Sequence of chain 3.A:
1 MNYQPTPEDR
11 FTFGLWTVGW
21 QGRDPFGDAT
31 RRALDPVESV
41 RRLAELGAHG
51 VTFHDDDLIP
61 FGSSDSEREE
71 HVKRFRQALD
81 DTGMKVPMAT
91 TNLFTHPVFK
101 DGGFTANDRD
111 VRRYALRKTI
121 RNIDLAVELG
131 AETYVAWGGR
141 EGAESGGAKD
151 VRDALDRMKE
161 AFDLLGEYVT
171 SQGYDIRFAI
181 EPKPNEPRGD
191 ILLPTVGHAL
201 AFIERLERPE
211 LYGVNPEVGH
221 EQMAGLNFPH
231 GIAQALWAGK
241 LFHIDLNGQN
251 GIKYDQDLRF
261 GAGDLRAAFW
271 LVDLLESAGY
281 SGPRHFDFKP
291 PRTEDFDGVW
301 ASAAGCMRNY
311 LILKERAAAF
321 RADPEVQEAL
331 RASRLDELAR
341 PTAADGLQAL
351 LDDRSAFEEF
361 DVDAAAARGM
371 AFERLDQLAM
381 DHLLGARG

A small-molecule ligand and the protein it binds are described below.
Small molecule (SMILES): OC[C@@]1(O)OC[C@H](O)[C@@H]1O

Binding-site contacts:
Ligand atom C2 contacts residue GLU181 of chain 1.A at 3.6 Å.
Ligand atom C1 contacts residue HIS54 of chain 1.A at 3.5 Å.
Ligand atom O2 contacts residue GLU181 of chain 1.A at 2.7 Å (salt-bridge).
Ligand atom C4 contacts residue ASP287 of chain 1.A at 4.1 Å.
Ligand atom C5 contacts residue MG1 of chain 1.B at 4.2 Å.
Ligand atom C2 contacts residue TRP16 of chain 1.A at 4.2 Å (hydrophobic).
Ligand atom O3 contacts residue MG1 of chain 1.B at 2.1 Å.
Ligand atom C3 contacts residue ASP287 of chain 1.A at 3.6 Å.
Ligand atom O2 contacts residue MG1 of chain 1.B at 2.1 Å.
Ligand atom O4 contacts residue TRP137 of chain 1.A at 4.0 Å.
Ligand atom C1 contacts residue GLU181 of chain 1.A at 3.7 Å.
Ligand atom O1 contacts residue HIS54 of chain 1.A at 2.6 Å (h-bond).
Ligand atom O5 contacts residue HIS54 of chain 1.A at 3.4 Å.
Ligand atom C2 contacts residue HIS54 of chain 1.A at 4.1 Å.
Ligand atom O4 contacts residue PHE26 of chain 3.A at 3.5 Å.
Ligand atom O3 contacts residue GLU217 of chain 1.A at 3.1 Å (salt-bridge).
Ligand atom C1 contacts residue TRP137 of chain 1.A at 3.8 Å (hydrophobic).
Ligand atom O3 contacts residue ASP245 of chain 1.A at 4.2 Å.
Ligand atom O5 contacts residue ASP287 of chain 1.A at 3.6 Å.
Ligand atom O2 contacts residue ASP245 of chain 1.A at 3.0 Å (salt-bridge).
Ligand atom O2 contacts residue ASP287 of chain 1.A at 3.0 Å (salt-bridge).
Ligand atom C5 contacts residue ASP287 of chain 1.A at 3.5 Å.
Ligand atom O3 contacts residue HIS220 of chain 1.A at 3.7 Å.
Ligand atom C4 contacts residue TRP137 of chain 1.A at 3.7 Å (hydrophobic).
Ligand atom O1 contacts residue TRP137 of chain 1.A at 3.8 Å.
Ligand atom O1 contacts residue PHE94 of chain 1.A at 3.8 Å.
Ligand atom O2 contacts residue TRP16 of chain 1.A at 4.1 Å.
Ligand atom O3 contacts residue ASP287 of chain 1.A at 2.8 Å (salt-bridge).
Ligand atom C5 contacts residue TRP16 of chain 1.A at 3.2 Å (hydrophobic).
Ligand atom C3 contacts residue MG1 of chain 1.B at 3.0 Å.
Ligand atom O3 contacts residue GLU181 of chain 1.A at 2.4 Å (salt-bridge).
Ligand atom C2 contacts residue MG1 of chain 1.B at 3.1 Å.
Ligand atom O4 contacts residue ASP287 of chain 1.A at 4.1 Å.
Ligand atom C2 contacts residue ASP287 of chain 1.A at 3.6 Å.
Ligand atom C3 contacts residue GLU181 of chain 1.A at 3.2 Å.
Ligand atom O2 contacts residue GLU217 of chain 1.A at 4.1 Å.
Ligand atom O5 contacts residue TRP16 of chain 1.A at 3.2 Å.
Ligand atom O5 contacts residue MG1 of chain 1.B at 3.9 Å.
Ligand atom C3 contacts residue TRP137 of chain 1.A at 3.9 Å (hydrophobic).
Ligand atom C5 contacts residue HIS54 of chain 1.A at 4.0 Å.

Sequence of chain 1.A:
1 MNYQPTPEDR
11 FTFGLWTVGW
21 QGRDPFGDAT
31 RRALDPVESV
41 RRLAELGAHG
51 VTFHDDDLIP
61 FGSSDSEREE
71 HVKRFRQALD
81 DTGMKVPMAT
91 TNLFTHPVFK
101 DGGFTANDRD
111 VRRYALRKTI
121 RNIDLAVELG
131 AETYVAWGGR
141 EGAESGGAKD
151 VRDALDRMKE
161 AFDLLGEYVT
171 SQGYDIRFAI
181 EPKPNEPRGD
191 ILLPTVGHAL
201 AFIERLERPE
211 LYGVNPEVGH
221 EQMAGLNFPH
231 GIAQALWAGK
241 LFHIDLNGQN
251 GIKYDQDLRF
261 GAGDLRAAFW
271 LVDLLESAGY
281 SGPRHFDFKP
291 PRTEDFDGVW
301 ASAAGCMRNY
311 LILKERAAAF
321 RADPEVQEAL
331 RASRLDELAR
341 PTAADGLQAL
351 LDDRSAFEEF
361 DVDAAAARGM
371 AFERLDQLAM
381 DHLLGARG